Binding-site contacts:
Ligand atom CG contacts residue VAL73 of chain 1.S at 3.6 Å (hydrophobic).
Ligand atom C contacts residue GLN75 of chain 1.R at 3.9 Å.
Ligand atom CE2 contacts residue ILE10 of chain 1.R at 3.7 Å (hydrophobic).
Ligand atom CE2 contacts residue VAL73 of chain 1.S at 3.9 Å (hydrophobic).
Ligand atom OXT contacts residue GLY74 of chain 1.S at 3.7 Å.
Ligand atom OXT contacts residue VAL73 of chain 1.S at 3.3 Å (h-bond).
Ligand atom O contacts residue GLN75 of chain 1.R at 3.3 Å (h-bond).
Ligand atom CA contacts residue ILE10 of chain 1.R at 3.5 Å (hydrophobic).
Ligand atom CD2 contacts residue ILE10 of chain 1.R at 3.4 Å (hydrophobic).
Ligand atom CD2 contacts residue THR76 of chain 1.S at 3.8 Å.
Ligand atom N contacts residue GLN75 of chain 1.R at 2.6 Å (h-bond).
Ligand atom CB contacts residue ILE10 of chain 1.R at 3.8 Å (hydrophobic).
Ligand atom C contacts residue GLN75 of chain 1.S at 3.6 Å.
Ligand atom C contacts residue VAL73 of chain 1.S at 3.9 Å (hydrophobic).
Ligand atom OXT contacts residue GLN75 of chain 1.S at 2.8 Å (h-bond).
Ligand atom O contacts residue GLN75 of chain 1.S at 3.9 Å.
Ligand atom CE1 contacts residue ARG11 of chain 1.R at 3.9 Å.
Ligand atom N contacts residue ILE10 of chain 1.R at 2.9 Å (h-bond).
Ligand atom CE1 contacts residue ILE10 of chain 1.R at 3.5 Å (hydrophobic).
Ligand atom CZ contacts residue MET12 of chain 1.R at 3.7 Å (hydrophobic).
Ligand atom CD1 contacts residue VAL73 of chain 1.S at 3.5 Å (hydrophobic).
Ligand atom CD2 contacts residue VAL73 of chain 1.S at 3.6 Å (hydrophobic).
Ligand atom OXT contacts residue THR76 of chain 1.S at 2.6 Å (h-bond).
Ligand atom C contacts residue THR76 of chain 1.S at 3.5 Å.
Ligand atom CZ contacts residue ILE10 of chain 1.R at 3.9 Å (hydrophobic).
Ligand atom CB contacts residue VAL73 of chain 1.S at 3.4 Å (hydrophobic).
Ligand atom CD1 contacts residue ILE10 of chain 1.R at 3.4 Å (hydrophobic).
Ligand atom CZ contacts residue LEU77 of chain 1.R at 3.8 Å (hydrophobic).
Ligand atom CZ contacts residue ARG11 of chain 1.R at 3.8 Å.
Ligand atom CD1 contacts residue GLN75 of chain 1.R at 3.5 Å.
Ligand atom C contacts residue GLY74 of chain 1.S at 3.9 Å.
Ligand atom CE1 contacts residue GLN9 of chain 1.R at 3.9 Å.
Ligand atom N contacts residue GLU216 of chain 1.H at 2.9 Å (salt-bridge).
Ligand atom CA contacts residue THR76 of chain 1.S at 3.6 Å.
Ligand atom O contacts residue PRO218 of chain 1.H at 3.5 Å.
Ligand atom CB contacts residue GLN75 of chain 1.R at 3.4 Å.
Ligand atom CA contacts residue GLN75 of chain 1.R at 3.5 Å.
Ligand atom CE2 contacts residue MET12 of chain 1.R at 3.9 Å (hydrophobic).
Ligand atom CG contacts residue ILE10 of chain 1.R at 3.2 Å (hydrophobic).
Ligand atom CE1 contacts residue GLN75 of chain 1.R at 3.8 Å.

Sequence of chain 1.H:
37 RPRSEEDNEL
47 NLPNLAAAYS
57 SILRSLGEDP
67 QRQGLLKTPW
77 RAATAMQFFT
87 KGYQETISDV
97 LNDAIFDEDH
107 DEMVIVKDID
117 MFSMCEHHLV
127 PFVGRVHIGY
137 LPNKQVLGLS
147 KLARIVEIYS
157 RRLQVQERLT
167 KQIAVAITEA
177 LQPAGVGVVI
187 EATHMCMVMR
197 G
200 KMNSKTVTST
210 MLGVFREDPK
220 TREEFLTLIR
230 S

This small molecule binds to this protein.
Small molecule (SMILES): N[C@@H](Cc1ccccc1)C(=O)O

Sequence of chain 1.S:
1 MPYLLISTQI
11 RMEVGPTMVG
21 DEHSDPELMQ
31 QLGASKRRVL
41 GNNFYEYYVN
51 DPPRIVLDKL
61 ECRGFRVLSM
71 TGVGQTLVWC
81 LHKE

Sequence of chain 1.R:
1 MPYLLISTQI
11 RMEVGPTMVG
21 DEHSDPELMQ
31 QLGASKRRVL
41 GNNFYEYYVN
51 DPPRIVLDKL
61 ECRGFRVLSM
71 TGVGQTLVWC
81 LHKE